Binding-site contacts:
Ligand atom O7 contacts residue ASN19 of chain 11.Z at 4.5 Å.
Ligand atom O6 contacts residue ASN19 of chain 11.Z at 4.5 Å.
Ligand atom C2 contacts residue ASN19 of chain 11.Z at 3.4 Å.
Ligand atom C6 contacts residue ASN19 of chain 11.Z at 4.1 Å.
Ligand atom N2 contacts residue ASN19 of chain 11.Z at 4.0 Å.
Ligand atom O5 contacts residue ASN19 of chain 11.Z at 2.2 Å (h-bond).
Ligand atom C3 contacts residue ASN19 of chain 11.Z at 4.4 Å.
Ligand atom C5 contacts residue ASN19 of chain 11.Z at 3.4 Å.
Ligand atom C1 contacts residue ASN19 of chain 11.Z at 1.9 Å.

Sequence of chain 11.Z:
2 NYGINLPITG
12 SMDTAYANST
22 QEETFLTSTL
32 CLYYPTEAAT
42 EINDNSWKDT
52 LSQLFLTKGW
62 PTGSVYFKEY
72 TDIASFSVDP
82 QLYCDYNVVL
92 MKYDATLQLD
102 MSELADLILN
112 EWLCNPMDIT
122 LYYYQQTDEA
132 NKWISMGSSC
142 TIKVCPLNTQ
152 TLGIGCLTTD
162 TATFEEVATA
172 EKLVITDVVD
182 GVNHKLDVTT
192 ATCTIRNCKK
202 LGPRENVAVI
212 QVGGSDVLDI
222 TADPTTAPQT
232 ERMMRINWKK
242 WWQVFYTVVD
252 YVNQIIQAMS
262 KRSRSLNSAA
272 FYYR

This small molecule binds to this protein.
Small molecule (SMILES): CC(=O)N[C@H]1[C@H](O[C@H]2[C@H](O)[C@@H](NC(C)=O)CO[C@@H]2CO)O[C@H](CO)[C@@H](O)[C@@H]1O